Sequence of chain 1.C:
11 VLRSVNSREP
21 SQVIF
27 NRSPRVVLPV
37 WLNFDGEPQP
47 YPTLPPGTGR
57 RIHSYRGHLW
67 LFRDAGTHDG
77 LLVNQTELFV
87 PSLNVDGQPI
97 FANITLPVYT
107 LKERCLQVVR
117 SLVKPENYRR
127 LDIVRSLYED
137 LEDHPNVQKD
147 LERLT

A small-molecule ligand and the protein it binds are described below.
Small molecule (SMILES): Cc1ncsc1-c1ccc(CNC(=O)[C@@H]2C[C@@H](O)CN2C(=O)[C@@H](NC(=O)C2CC2)C(C)(C)C)cc1

Binding-site contacts:
Ligand atom CAO contacts residue TYR61 of chain 1.C at 3.4 Å (hydrophobic).
Ligand atom CD2 contacts residue TRP37 of chain 1.C at 3.5 Å (hydrophobic).
Ligand atom CAX contacts residue TYR61 of chain 1.C at 3.5 Å (hydrophobic).
Ligand atom OAF contacts residue TYR61 of chain 1.C at 3.7 Å.
Ligand atom CAK contacts residue ILE58 of chain 1.C at 3.3 Å (hydrophobic).
Ligand atom OD1 contacts residue TYR61 of chain 1.C at 3.8 Å.
Ligand atom C contacts residue TYR47 of chain 1.C at 3.6 Å (hydrophobic).
Ligand atom CD2 contacts residue TYR47 of chain 1.C at 3.5 Å (hydrophobic).
Ligand atom CG contacts residue SER60 of chain 1.C at 3.7 Å.
Ligand atom CAM contacts residue PRO48 of chain 1.C at 3.1 Å (hydrophobic).
Ligand atom CBB contacts residue ILE58 of chain 1.C at 3.7 Å (hydrophobic).
Ligand atom CAY contacts residue TYR61 of chain 1.C at 3.7 Å (hydrophobic).
Ligand atom CAI contacts residue ILE58 of chain 1.C at 3.8 Å (hydrophobic).
Ligand atom C contacts residue HIS59 of chain 1.C at 3.5 Å.
Ligand atom CG contacts residue TRP66 of chain 1.C at 3.6 Å (hydrophobic).
Ligand atom N contacts residue TYR47 of chain 1.C at 3.8 Å.
Ligand atom CBC contacts residue ILE58 of chain 1.C at 3.6 Å (hydrophobic).
Ligand atom CG contacts residue HIS64 of chain 1.C at 3.6 Å.
Ligand atom CB contacts residue TYR47 of chain 1.C at 3.6 Å (hydrophobic).
Ligand atom OAF contacts residue HIS64 of chain 1.C at 3.2 Å.
Ligand atom OAF contacts residue PHE40 of chain 1.C at 3.6 Å.
Ligand atom OD1 contacts residue HIS64 of chain 1.C at 2.6 Å (h-bond).
Ligand atom CBB contacts residue TYR47 of chain 1.C at 3.7 Å (hydrophobic).
Ligand atom CBE contacts residue TYR61 of chain 1.C at 3.7 Å (hydrophobic).
Ligand atom OAG contacts residue TYR61 of chain 1.C at 3.5 Å.
Ligand atom CAP contacts residue HIS59 of chain 1.C at 3.8 Å.
Ligand atom CAO contacts residue ARG18 of chain 1.C at 3.7 Å.
Ligand atom OD1 contacts residue SER60 of chain 1.C at 2.6 Å (h-bond).
Ligand atom O contacts residue TYR47 of chain 1.C at 2.7 Å (h-bond).
Ligand atom CG contacts residue TRP37 of chain 1.C at 3.7 Å (hydrophobic).
Ligand atom CAB contacts residue TYR47 of chain 1.C at 3.7 Å (hydrophobic).
Ligand atom CAB contacts residue TRP37 of chain 1.C at 3.7 Å (hydrophobic).
Ligand atom CB contacts residue HIS59 of chain 1.C at 3.4 Å.
Ligand atom NAT contacts residue HIS59 of chain 1.C at 2.8 Å (h-bond).
Ligand atom CAK contacts residue TYR47 of chain 1.C at 3.8 Å (hydrophobic).
Ligand atom CB contacts residue TRP66 of chain 1.C at 3.5 Å (hydrophobic).
Ligand atom CAI contacts residue HIS59 of chain 1.C at 3.7 Å.
Ligand atom CAN contacts residue ASN16 of chain 1.C at 3.7 Å.
Ligand atom CA contacts residue HIS59 of chain 1.C at 3.2 Å.
Ligand atom NAU contacts residue TYR61 of chain 1.C at 3.7 Å.